Binding-site contacts:
Ligand atom C1 contacts residue ASN801 of chain 1.B at 1.4 Å.
Ligand atom C5 contacts residue ASN801 of chain 1.B at 3.7 Å.
Ligand atom C1 contacts residue SER803 of chain 1.B at 3.4 Å.
Ligand atom C8 contacts residue ASN801 of chain 1.B at 4.4 Å.
Ligand atom O5 contacts residue SER803 of chain 1.B at 3.6 Å.
Ligand atom O5 contacts residue GLN804 of chain 1.B at 4.4 Å.
Ligand atom O6 contacts residue GLN804 of chain 1.B at 3.8 Å.
Ligand atom C2 contacts residue ASN801 of chain 1.B at 2.5 Å.
Ligand atom N2 contacts residue ASN801 of chain 1.B at 2.9 Å (h-bond).
Ligand atom C5 contacts residue GLN804 of chain 1.B at 4.0 Å.
Ligand atom O7 contacts residue ASN801 of chain 1.B at 4.0 Å.
Ligand atom C5 contacts residue SER803 of chain 1.B at 3.7 Å.
Ligand atom O5 contacts residue ASN801 of chain 1.B at 2.4 Å (h-bond).
Ligand atom C4 contacts residue ASN801 of chain 1.B at 4.2 Å.
Ligand atom C2 contacts residue SER803 of chain 1.B at 4.4 Å.
Ligand atom C3 contacts residue ASN801 of chain 1.B at 3.8 Å.
Ligand atom C7 contacts residue ASN801 of chain 1.B at 3.7 Å.
Ligand atom C6 contacts residue GLN804 of chain 1.B at 3.5 Å.

Sequence of chain 1.B:
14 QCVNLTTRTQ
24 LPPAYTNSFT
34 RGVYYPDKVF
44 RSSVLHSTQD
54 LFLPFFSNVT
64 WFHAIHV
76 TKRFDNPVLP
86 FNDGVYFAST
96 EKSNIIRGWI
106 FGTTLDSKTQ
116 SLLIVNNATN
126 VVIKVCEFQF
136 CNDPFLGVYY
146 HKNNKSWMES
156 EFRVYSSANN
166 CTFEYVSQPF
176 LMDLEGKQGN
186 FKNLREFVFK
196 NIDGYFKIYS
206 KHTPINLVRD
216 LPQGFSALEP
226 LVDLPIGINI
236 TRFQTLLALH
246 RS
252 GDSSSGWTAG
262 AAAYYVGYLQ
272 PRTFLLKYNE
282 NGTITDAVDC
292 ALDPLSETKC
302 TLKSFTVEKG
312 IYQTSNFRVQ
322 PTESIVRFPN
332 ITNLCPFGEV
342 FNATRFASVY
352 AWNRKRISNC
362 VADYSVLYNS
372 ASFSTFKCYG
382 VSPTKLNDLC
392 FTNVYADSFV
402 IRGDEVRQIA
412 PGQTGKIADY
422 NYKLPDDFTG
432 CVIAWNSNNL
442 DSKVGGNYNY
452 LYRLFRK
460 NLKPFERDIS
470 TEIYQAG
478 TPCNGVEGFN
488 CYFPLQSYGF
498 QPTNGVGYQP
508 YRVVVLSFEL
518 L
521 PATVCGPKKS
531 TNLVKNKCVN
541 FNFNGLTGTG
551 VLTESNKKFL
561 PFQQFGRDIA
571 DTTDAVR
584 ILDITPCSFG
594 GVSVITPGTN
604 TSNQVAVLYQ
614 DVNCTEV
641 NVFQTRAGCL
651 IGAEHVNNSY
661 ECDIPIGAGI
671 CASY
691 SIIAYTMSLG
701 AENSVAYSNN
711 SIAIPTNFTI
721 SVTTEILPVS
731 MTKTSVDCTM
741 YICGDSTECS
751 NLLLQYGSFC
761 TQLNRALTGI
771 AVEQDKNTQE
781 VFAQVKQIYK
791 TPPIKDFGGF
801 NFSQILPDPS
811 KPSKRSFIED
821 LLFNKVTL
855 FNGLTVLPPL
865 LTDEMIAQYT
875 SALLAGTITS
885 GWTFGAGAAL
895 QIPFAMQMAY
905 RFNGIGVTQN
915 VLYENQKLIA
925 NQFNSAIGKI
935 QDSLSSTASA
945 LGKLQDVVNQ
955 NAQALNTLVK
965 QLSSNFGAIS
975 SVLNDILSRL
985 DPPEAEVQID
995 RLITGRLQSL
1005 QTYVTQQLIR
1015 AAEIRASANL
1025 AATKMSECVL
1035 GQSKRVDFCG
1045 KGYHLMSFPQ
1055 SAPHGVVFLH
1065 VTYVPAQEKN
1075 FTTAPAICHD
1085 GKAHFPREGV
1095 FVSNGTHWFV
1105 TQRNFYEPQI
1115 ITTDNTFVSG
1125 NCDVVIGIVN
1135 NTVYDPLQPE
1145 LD

This protein binds this small molecule.
Small molecule (SMILES): CC(=O)N[C@@H]1[C@@H](O)[C@H](O)[C@@H](CO)O[C@H]1O